Binding-site contacts:
Ligand atom C7 contacts residue ASN650 of chain 1.A at 4.0 Å.
Ligand atom C1 contacts residue LEU653 of chain 1.A at 4.1 Å (hydrophobic).
Ligand atom C2 contacts residue ASN650 of chain 1.A at 2.4 Å.
Ligand atom C5 contacts residue LEU653 of chain 1.A at 3.9 Å (hydrophobic).
Ligand atom N2 contacts residue ASN650 of chain 1.A at 2.8 Å (h-bond).
Ligand atom C5 contacts residue ASN650 of chain 1.A at 3.8 Å.
Ligand atom C1 contacts residue ASN650 of chain 1.A at 1.4 Å.
Ligand atom O5 contacts residue LEU653 of chain 1.A at 3.4 Å.
Ligand atom C6 contacts residue LEU653 of chain 1.A at 3.9 Å (hydrophobic).
Ligand atom C1 contacts residue THR652 of chain 1.A at 4.2 Å.
Ligand atom O5 contacts residue ASN650 of chain 1.A at 2.4 Å (h-bond).
Ligand atom O6 contacts residue LEU653 of chain 1.A at 3.6 Å.
Ligand atom C4 contacts residue ASN650 of chain 1.A at 4.2 Å.
Ligand atom C3 contacts residue ASN650 of chain 1.A at 3.7 Å.

The protein below binds the small molecule below.
Small molecule (SMILES): CC(=O)N[C@H]1[C@H](O[C@H]2[C@H](O)[C@@H](NC(C)=O)CO[C@@H]2CO)O[C@H](CO)[C@@H](O[C@@H]2O[C@H](CO)[C@@H](O)[C@H](O)[C@@H]2O)[C@@H]1O

Sequence of chain 1.A:
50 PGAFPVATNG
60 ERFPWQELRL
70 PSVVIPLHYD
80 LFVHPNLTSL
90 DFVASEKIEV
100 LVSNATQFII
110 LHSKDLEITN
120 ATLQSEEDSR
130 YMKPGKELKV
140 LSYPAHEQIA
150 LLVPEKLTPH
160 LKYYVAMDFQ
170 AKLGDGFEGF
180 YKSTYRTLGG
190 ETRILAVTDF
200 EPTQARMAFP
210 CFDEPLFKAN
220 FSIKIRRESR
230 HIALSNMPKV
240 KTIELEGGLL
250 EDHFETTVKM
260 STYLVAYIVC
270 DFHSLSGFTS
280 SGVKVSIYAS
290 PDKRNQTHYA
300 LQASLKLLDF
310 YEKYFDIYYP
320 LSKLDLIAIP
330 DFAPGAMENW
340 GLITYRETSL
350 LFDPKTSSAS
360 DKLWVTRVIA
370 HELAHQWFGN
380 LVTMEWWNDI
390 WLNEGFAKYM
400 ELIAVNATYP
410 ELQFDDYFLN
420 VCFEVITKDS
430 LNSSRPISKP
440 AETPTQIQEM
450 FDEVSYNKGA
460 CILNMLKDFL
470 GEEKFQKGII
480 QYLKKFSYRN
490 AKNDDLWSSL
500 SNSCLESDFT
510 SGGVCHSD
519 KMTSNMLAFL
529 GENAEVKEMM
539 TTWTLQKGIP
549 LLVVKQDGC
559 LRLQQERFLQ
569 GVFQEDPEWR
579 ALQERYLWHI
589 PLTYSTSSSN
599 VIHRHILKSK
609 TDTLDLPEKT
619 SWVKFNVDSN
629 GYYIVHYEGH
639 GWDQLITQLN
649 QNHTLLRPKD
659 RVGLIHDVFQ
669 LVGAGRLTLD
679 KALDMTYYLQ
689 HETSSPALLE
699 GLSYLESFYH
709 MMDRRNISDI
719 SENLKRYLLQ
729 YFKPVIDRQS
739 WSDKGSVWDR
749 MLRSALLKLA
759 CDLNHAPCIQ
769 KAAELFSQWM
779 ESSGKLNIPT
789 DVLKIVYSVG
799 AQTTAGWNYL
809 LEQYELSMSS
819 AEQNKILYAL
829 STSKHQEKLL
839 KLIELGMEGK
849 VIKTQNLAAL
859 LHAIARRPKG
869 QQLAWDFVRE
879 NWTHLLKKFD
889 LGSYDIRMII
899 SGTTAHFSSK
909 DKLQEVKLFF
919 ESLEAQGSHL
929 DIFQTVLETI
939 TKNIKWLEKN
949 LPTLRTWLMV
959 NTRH